Binding-site contacts:
Ligand atom C08 contacts residue HEM1 of chain 1.N at 3.8 Å.
Ligand atom C02 contacts residue TRP291 of chain 1.C at 3.9 Å (hydrophobic).
Ligand atom N14 contacts residue HEM1 of chain 1.N at 2.9 Å (h-bond).
Ligand atom C07 contacts residue SER289 of chain 1.C at 3.9 Å.
Ligand atom C02 contacts residue HEM1 of chain 1.N at 3.7 Å.
Ligand atom C02 contacts residue PRO269 of chain 1.C at 3.9 Å (hydrophobic).
Ligand atom C09 contacts residue VAL271 of chain 1.C at 3.8 Å (hydrophobic).
Ligand atom C07 contacts residue HEM1 of chain 1.N at 3.4 Å.
Ligand atom N02 contacts residue TYR292 of chain 1.C at 3.8 Å.
Ligand atom C16 contacts residue HEM1 of chain 1.N at 3.6 Å.
Ligand atom C17 contacts residue HEM1 of chain 1.N at 3.7 Å.
Ligand atom C10 contacts residue HEM1 of chain 1.N at 3.0 Å.
Ligand atom C08 contacts residue VAL271 of chain 1.C at 3.7 Å (hydrophobic).
Ligand atom C03 contacts residue PRO269 of chain 1.C at 3.9 Å (hydrophobic).
Ligand atom C02 contacts residue GLU296 of chain 1.C at 3.5 Å.
Ligand atom C03 contacts residue HEM1 of chain 1.N at 3.3 Å.
Ligand atom N02 contacts residue HEM1 of chain 1.N at 3.4 Å.
Ligand atom C04 contacts residue HEM1 of chain 1.N at 4.0 Å.
Ligand atom C07 contacts residue PRO269 of chain 1.C at 4.0 Å (hydrophobic).
Ligand atom C09 contacts residue GLU296 of chain 1.C at 3.8 Å.
Ligand atom N02 contacts residue TRP291 of chain 1.C at 2.9 Å (h-bond).
Ligand atom C17 contacts residue ASN273 of chain 1.C at 3.3 Å.
Ligand atom C09 contacts residue HEM1 of chain 1.N at 3.6 Å.
Ligand atom N11 contacts residue VAL271 of chain 1.C at 3.9 Å.
Ligand atom N01 contacts residue HEM1 of chain 1.N at 4.0 Å.
Ligand atom C12 contacts residue VAL271 of chain 1.C at 3.6 Å (hydrophobic).
Ligand atom C03 contacts residue TRP291 of chain 1.C at 4.0 Å (hydrophobic).
Ligand atom N11 contacts residue HEM1 of chain 1.N at 3.7 Å.
Ligand atom C13 contacts residue VAL271 of chain 1.C at 3.6 Å (hydrophobic).
Ligand atom N02 contacts residue GLU296 of chain 1.C at 2.7 Å (salt-bridge).
Ligand atom N01 contacts residue GLU296 of chain 1.C at 2.7 Å (salt-bridge).
Ligand atom C15 contacts residue HEM1 of chain 1.N at 3.9 Å.
Ligand atom C07 contacts residue PHE288 of chain 1.C at 3.6 Å (hydrophobic).
Ligand atom C12 contacts residue HEM1 of chain 1.N at 3.2 Å.
Ligand atom C13 contacts residue HEM1 of chain 1.N at 3.0 Å.
Ligand atom C06 contacts residue GLU296 of chain 1.C at 3.5 Å.
Ligand atom N02 contacts residue PRO269 of chain 1.C at 3.9 Å.
Ligand atom C05 contacts residue VAL271 of chain 1.C at 3.6 Å (hydrophobic).
Ligand atom C07 contacts residue GLY290 of chain 1.C at 3.6 Å.
Ligand atom C08 contacts residue GLU296 of chain 1.C at 3.5 Å.

A small-molecule ligand and the protein it binds are described below.
Small molecule (SMILES): Cc1cc(N)nc(C#CCN2CCN(C)CC2)c1

Sequence of chain 1.C:
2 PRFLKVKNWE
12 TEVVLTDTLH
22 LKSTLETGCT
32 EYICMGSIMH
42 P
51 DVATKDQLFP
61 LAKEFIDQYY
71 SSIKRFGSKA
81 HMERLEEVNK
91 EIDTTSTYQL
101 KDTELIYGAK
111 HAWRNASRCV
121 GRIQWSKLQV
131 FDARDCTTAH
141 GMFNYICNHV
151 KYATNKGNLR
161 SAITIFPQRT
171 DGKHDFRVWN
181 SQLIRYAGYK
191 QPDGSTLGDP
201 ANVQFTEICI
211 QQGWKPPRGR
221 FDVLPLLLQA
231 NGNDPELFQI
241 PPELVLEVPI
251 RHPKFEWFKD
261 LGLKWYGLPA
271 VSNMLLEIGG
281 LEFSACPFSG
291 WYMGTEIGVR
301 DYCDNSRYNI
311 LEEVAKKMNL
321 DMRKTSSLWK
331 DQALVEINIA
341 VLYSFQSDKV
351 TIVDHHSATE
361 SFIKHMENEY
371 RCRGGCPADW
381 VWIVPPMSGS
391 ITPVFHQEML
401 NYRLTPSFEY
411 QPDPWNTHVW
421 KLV